The small molecule below binds the protein below.
Small molecule (SMILES): CC(=O)N[C@H]1[C@H](O[C@H]2[C@H](O)[C@@H](NC(C)=O)CO[C@@H]2CO)O[C@H](CO)[C@@H](O[C@@H]2O[C@H](CO)[C@@H](O)[C@H](O[C@H]3O[C@H](CO)[C@@H](O)[C@H](O)[C@@H]3O)[C@@H]2O)[C@@H]1O

Sequence of chain 2.A:
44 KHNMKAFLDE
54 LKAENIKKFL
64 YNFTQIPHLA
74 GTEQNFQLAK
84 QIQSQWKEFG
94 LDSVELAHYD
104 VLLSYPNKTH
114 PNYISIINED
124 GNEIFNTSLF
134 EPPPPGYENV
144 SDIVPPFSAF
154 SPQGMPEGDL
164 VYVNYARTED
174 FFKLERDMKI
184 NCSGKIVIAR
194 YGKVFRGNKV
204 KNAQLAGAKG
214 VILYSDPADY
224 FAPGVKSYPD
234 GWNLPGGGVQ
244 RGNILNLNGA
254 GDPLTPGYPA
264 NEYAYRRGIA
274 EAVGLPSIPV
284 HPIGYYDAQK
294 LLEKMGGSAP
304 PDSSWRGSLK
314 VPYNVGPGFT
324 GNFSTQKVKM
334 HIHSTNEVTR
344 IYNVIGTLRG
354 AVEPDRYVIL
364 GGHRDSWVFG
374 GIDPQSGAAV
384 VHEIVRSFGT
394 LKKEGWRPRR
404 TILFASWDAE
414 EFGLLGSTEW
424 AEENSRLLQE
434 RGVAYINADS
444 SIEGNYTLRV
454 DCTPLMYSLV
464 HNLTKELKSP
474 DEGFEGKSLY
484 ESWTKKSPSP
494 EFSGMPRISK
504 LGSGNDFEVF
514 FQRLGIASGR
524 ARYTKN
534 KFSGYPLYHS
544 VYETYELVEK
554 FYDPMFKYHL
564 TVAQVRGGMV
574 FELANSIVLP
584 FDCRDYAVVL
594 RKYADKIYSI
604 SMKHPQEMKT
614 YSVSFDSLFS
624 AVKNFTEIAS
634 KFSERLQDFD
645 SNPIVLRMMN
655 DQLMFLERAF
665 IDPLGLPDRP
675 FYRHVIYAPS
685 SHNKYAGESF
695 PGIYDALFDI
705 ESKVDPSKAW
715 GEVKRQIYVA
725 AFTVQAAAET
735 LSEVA

Binding-site contacts:
Ligand atom C4 contacts residue ARG343 of chain 2.A at 3.4 Å.
Ligand atom O4 contacts residue ARG343 of chain 2.A at 3.7 Å.
Ligand atom N2 contacts residue ASN627 of chain 1.A at 2.9 Å (h-bond).
Ligand atom C1 contacts residue GLU265 of chain 2.A at 3.9 Å.
Ligand atom C2 contacts residue ASN627 of chain 1.A at 2.4 Å.
Ligand atom C1 contacts residue GLN729 of chain 1.A at 3.8 Å.
Ligand atom N2 contacts residue SER623 of chain 1.A at 2.9 Å (h-bond).
Ligand atom C1 contacts residue ARG343 of chain 2.A at 4.0 Å.
Ligand atom C2 contacts residue GLU265 of chain 2.A at 3.0 Å.
Ligand atom C3 contacts residue GLU265 of chain 2.A at 3.6 Å.
Ligand atom O2 contacts residue ARG343 of chain 2.A at 3.4 Å (salt-bridge).
Ligand atom C4 contacts residue GLU265 of chain 2.A at 3.5 Å.
Ligand atom C2 contacts residue SER623 of chain 1.A at 3.7 Å.
Ligand atom C2 contacts residue GLN729 of chain 1.A at 3.7 Å.
Ligand atom C6 contacts residue HIS101 of chain 2.A at 3.9 Å.
Ligand atom C7 contacts residue SER623 of chain 1.A at 3.9 Å.
Ligand atom N2 contacts residue GLN729 of chain 1.A at 3.6 Å (h-bond).
Ligand atom C2 contacts residue ARG343 of chain 2.A at 3.8 Å.
Ligand atom C7 contacts residue ASN627 of chain 1.A at 3.8 Å.
Ligand atom C3 contacts residue ASN627 of chain 1.A at 3.8 Å.
Ligand atom C7 contacts residue GLN729 of chain 1.A at 3.4 Å.
Ligand atom O3 contacts residue GLU265 of chain 2.A at 2.9 Å (salt-bridge).
Ligand atom O4 contacts residue GLU265 of chain 2.A at 2.9 Å (salt-bridge).
Ligand atom O5 contacts residue HIS101 of chain 2.A at 3.4 Å.
Ligand atom C3 contacts residue ARG343 of chain 2.A at 3.7 Å.
Ligand atom C5 contacts residue GLU265 of chain 2.A at 3.2 Å.
Ligand atom O3 contacts residue ARG343 of chain 2.A at 3.0 Å (salt-bridge).
Ligand atom C1 contacts residue ASN627 of chain 1.A at 1.4 Å.
Ligand atom C8 contacts residue SER623 of chain 1.A at 3.9 Å.
Ligand atom C3 contacts residue GLU265 of chain 2.A at 3.5 Å.
Ligand atom C5 contacts residue ASN627 of chain 1.A at 3.6 Å.
Ligand atom C1 contacts residue SER623 of chain 1.A at 3.7 Å.
Ligand atom C8 contacts residue SER620 of chain 1.A at 3.5 Å.
Ligand atom C3 contacts residue ARG343 of chain 2.A at 3.7 Å.
Ligand atom O2 contacts residue HIS101 of chain 2.A at 2.9 Å (h-bond).
Ligand atom C8 contacts residue ALA624 of chain 1.A at 3.8 Å (hydrophobic).
Ligand atom O7 contacts residue GLN729 of chain 1.A at 3.3 Å.
Ligand atom O5 contacts residue ASN627 of chain 1.A at 2.3 Å (h-bond).
Ligand atom O2 contacts residue GLU265 of chain 2.A at 2.5 Å (salt-bridge).
Ligand atom C8 contacts residue TYR266 of chain 2.A at 3.7 Å (hydrophobic).

Sequence of chain 1.A:
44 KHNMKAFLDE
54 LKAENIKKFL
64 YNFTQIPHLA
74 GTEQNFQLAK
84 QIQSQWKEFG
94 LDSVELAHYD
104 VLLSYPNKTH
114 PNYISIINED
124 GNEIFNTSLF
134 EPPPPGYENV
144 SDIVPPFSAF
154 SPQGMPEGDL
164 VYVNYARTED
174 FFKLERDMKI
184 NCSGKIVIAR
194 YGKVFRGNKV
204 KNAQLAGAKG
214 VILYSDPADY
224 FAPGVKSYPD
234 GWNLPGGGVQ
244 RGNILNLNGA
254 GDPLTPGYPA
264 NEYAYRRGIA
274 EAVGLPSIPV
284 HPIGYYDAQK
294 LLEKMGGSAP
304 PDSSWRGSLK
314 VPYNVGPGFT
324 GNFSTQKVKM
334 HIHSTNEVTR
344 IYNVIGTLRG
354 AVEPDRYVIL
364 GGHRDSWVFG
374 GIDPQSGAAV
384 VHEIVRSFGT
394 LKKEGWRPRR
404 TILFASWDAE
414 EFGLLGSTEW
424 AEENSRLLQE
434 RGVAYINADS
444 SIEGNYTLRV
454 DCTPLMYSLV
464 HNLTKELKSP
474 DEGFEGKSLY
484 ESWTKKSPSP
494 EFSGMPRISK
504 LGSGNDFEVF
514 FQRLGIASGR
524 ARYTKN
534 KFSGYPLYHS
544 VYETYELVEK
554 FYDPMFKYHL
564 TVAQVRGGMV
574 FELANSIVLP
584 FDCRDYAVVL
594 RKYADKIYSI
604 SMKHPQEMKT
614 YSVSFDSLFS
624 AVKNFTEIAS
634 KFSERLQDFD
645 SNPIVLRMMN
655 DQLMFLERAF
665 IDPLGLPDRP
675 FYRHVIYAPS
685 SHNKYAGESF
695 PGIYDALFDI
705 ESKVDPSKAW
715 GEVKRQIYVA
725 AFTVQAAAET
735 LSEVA